A small-molecule ligand and the protein it binds are described below.
Small molecule (SMILES): Nc1ccn([C@H]2C[C@H](O[P](=O)(O)OC[C@H]3O[C@@H](n4cnc5c(N)ncnc54)C[C@@H]3O)[C@@H](CO)O2)c(=O)n1

Sequence of chain 23.A:
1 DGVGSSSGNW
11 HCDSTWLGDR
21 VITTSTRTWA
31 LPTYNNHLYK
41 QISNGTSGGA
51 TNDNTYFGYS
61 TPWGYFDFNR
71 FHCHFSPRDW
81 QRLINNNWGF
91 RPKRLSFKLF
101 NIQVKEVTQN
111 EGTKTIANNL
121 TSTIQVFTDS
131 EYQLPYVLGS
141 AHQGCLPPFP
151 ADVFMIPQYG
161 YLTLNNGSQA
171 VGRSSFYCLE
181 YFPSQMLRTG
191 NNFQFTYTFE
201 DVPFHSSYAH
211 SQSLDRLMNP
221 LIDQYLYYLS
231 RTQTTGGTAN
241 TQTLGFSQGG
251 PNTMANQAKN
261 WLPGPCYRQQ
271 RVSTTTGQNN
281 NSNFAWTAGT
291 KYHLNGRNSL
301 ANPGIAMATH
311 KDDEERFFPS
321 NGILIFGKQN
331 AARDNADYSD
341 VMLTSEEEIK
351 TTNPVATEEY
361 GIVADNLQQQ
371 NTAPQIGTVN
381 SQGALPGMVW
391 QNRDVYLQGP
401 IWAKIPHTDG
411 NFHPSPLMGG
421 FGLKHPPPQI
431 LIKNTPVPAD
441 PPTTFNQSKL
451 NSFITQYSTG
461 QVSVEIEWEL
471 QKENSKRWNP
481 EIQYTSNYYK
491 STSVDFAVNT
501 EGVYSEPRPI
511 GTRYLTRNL

Sequence of chain 1.A:
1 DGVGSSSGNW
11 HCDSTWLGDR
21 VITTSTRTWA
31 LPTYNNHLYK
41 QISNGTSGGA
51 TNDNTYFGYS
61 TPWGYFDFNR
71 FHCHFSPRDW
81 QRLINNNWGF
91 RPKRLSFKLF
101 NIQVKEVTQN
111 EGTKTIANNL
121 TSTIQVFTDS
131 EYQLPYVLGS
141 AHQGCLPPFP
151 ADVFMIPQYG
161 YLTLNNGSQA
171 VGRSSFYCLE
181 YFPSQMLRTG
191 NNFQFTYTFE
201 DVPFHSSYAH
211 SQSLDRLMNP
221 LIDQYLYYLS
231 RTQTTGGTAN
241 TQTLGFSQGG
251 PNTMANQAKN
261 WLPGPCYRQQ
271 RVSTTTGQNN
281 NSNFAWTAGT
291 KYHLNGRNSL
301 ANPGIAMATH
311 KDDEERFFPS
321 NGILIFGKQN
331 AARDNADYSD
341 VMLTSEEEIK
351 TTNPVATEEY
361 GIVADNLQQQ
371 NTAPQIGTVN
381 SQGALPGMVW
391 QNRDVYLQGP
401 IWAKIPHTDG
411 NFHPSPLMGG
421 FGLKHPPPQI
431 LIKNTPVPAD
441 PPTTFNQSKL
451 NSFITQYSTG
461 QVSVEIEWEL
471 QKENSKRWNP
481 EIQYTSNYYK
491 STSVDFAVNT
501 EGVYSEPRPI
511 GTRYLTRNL

Binding-site contacts:
Ligand atom C4 contacts residue PRO203 of chain 23.A at 4.0 Å (hydrophobic).
Ligand atom C5 contacts residue PRO203 of chain 23.A at 4.0 Å (hydrophobic).
Ligand atom C2' contacts residue PRO414 of chain 23.A at 3.6 Å (hydrophobic).
Ligand atom N6 contacts residue SER415 of chain 23.A at 3.8 Å.
Ligand atom N4 contacts residue VAL202 of chain 23.A at 2.9 Å (h-bond).
Ligand atom C4 contacts residue VAL202 of chain 23.A at 3.7 Å (hydrophobic).
Ligand atom N1 contacts residue GLY422 of chain 23.A at 2.9 Å (h-bond).
Ligand atom C6 contacts residue GLY422 of chain 23.A at 3.7 Å.
Ligand atom C1' contacts residue PRO203 of chain 23.A at 4.1 Å (hydrophobic).
Ligand atom C4 contacts residue PRO203 of chain 23.A at 4.1 Å (hydrophobic).
Ligand atom C4 contacts residue ASP201 of chain 23.A at 3.5 Å.
Ligand atom C2 contacts residue VAL202 of chain 23.A at 4.1 Å (hydrophobic).
Ligand atom C8 contacts residue HIS413 of chain 23.A at 3.9 Å.
Ligand atom N6 contacts residue VAL202 of chain 23.A at 4.2 Å.
Ligand atom OP2 contacts residue ASP409 of chain 1.A at 3.2 Å (salt-bridge).
Ligand atom C6 contacts residue VAL202 of chain 23.A at 4.1 Å (hydrophobic).
Ligand atom C2 contacts residue GLY422 of chain 23.A at 3.2 Å.
Ligand atom N1 contacts residue PRO203 of chain 23.A at 4.2 Å.
Ligand atom C5 contacts residue VAL202 of chain 23.A at 3.6 Å (hydrophobic).
Ligand atom N4 contacts residue ASP201 of chain 23.A at 2.6 Å.
Ligand atom C5 contacts residue ARG91 of chain 23.A at 4.2 Å.
Ligand atom N6 contacts residue GLY420 of chain 23.A at 3.7 Å.
Ligand atom C2' contacts residue PRO203 of chain 23.A at 3.3 Å (hydrophobic).
Ligand atom C6 contacts residue SER415 of chain 23.A at 4.1 Å.
Ligand atom O3' contacts residue PRO414 of chain 23.A at 4.2 Å.
Ligand atom C2' contacts residue HIS413 of chain 23.A at 3.7 Å.
Ligand atom N6 contacts residue GLY422 of chain 23.A at 3.3 Å (h-bond).
Ligand atom C6 contacts residue PRO203 of chain 23.A at 4.0 Å (hydrophobic).
Ligand atom C5 contacts residue PRO203 of chain 23.A at 3.8 Å (hydrophobic).
Ligand atom N7 contacts residue HIS413 of chain 23.A at 4.2 Å.
Ligand atom N7 contacts residue SER415 of chain 23.A at 3.9 Å.
Ligand atom N7 contacts residue PRO203 of chain 23.A at 4.1 Å.
Ligand atom N3 contacts residue ASP201 of chain 23.A at 4.2 Å.
Ligand atom C5 contacts residue ASP201 of chain 23.A at 3.3 Å.
Ligand atom N1 contacts residue VAL202 of chain 23.A at 3.5 Å.
Ligand atom N7 contacts residue ASN392 of chain 23.A at 4.2 Å.
Ligand atom N1 contacts residue PRO203 of chain 23.A at 3.8 Å.
Ligand atom C6 contacts residue PRO203 of chain 23.A at 4.0 Å (hydrophobic).
Ligand atom C2 contacts residue PRO203 of chain 23.A at 4.0 Å (hydrophobic).
Ligand atom N6 contacts residue PHE421 of chain 23.A at 3.8 Å.